Sequence of chain 2.A:
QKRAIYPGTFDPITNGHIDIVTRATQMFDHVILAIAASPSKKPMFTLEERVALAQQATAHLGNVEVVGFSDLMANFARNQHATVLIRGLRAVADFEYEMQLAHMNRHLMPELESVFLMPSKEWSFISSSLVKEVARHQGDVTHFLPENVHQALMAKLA

Binding-site contacts:
Ligand atom F1 contacts residue ALA37 of chain 9.A at 4.0 Å.
Ligand atom C2 contacts residue VAL135 of chain 2.A at 3.6 Å (hydrophobic).
Ligand atom C2 contacts residue LEU102 of chain 9.A at 3.4 Å (hydrophobic).
Ligand atom C1 contacts residue VAL135 of chain 2.A at 4.1 Å (hydrophobic).
Ligand atom C3 contacts residue LEU102 of chain 9.A at 3.7 Å (hydrophobic).
Ligand atom F1 contacts residue PHE70 of chain 9.A at 3.9 Å.
Ligand atom C1 contacts residue MET105 of chain 9.A at 3.8 Å (hydrophobic).
Ligand atom N1 contacts residue LEU73 of chain 9.A at 3.8 Å.
Ligand atom C7 contacts residue ASP72 of chain 9.A at 4.0 Å.
Ligand atom C5 contacts residue MET74 of chain 9.A at 3.9 Å (hydrophobic).
Ligand atom C6 contacts residue MET74 of chain 9.A at 3.8 Å (hydrophobic).
Ligand atom N1 contacts residue MET74 of chain 9.A at 2.9 Å (h-bond).
Ligand atom C3 contacts residue GLU134 of chain 2.A at 4.0 Å.
Ligand atom F2 contacts residue MET74 of chain 9.A at 3.9 Å.
Ligand atom O contacts residue LEU109 of chain 9.A at 3.8 Å.
Ligand atom F contacts residue GLU134 of chain 2.A at 3.4 Å.
Ligand atom F2 contacts residue HIS138 of chain 2.A at 3.3 Å.
Ligand atom C contacts residue ASN106 of chain 9.A at 3.2 Å.
Ligand atom C5 contacts residue GLU134 of chain 2.A at 3.9 Å.
Ligand atom C3 contacts residue VAL135 of chain 2.A at 3.9 Å (hydrophobic).
Ligand atom C contacts residue LEU109 of chain 9.A at 4.1 Å (hydrophobic).
Ligand atom C6 contacts residue LEU73 of chain 9.A at 3.7 Å (hydrophobic).
Ligand atom F1 contacts residue MET74 of chain 9.A at 3.7 Å.
Ligand atom N contacts residue GLU134 of chain 2.A at 2.8 Å (salt-bridge).
Ligand atom O contacts residue ALA75 of chain 9.A at 3.2 Å (h-bond).
Ligand atom C1 contacts residue LEU102 of chain 9.A at 3.7 Å (hydrophobic).
Ligand atom C1 contacts residue ASN106 of chain 9.A at 3.1 Å.
Ligand atom C contacts residue MET74 of chain 9.A at 3.9 Å (hydrophobic).
Ligand atom O contacts residue MET74 of chain 9.A at 3.3 Å.
Ligand atom F contacts residue SO41 of chain 9.D at 3.8 Å.
Ligand atom C2 contacts residue MET105 of chain 9.A at 3.6 Å (hydrophobic).
Ligand atom C4 contacts residue GLU134 of chain 2.A at 3.7 Å.
Ligand atom C contacts residue LEU73 of chain 9.A at 3.6 Å (hydrophobic).
Ligand atom C7 contacts residue HIS138 of chain 2.A at 3.8 Å.
Ligand atom O contacts residue ASN106 of chain 9.A at 2.6 Å (h-bond).
Ligand atom C1 contacts residue LEU109 of chain 9.A at 3.7 Å (hydrophobic).
Ligand atom O contacts residue LEU73 of chain 9.A at 3.5 Å.
Ligand atom F2 contacts residue LEU73 of chain 9.A at 3.8 Å.
Ligand atom F2 contacts residue ASP72 of chain 9.A at 2.9 Å.
Ligand atom F contacts residue HIS138 of chain 2.A at 3.1 Å.

A small-molecule ligand and the protein it binds are described below.
Small molecule (SMILES): Oc1cccc2nc(C(F)(F)F)[nH]c12

Sequence of chain 9.A:
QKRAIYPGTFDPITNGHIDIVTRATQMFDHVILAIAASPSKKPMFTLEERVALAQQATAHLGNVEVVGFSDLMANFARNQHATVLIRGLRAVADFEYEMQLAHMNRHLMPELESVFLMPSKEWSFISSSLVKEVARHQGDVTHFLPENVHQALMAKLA